Sequence of chain 2.A:
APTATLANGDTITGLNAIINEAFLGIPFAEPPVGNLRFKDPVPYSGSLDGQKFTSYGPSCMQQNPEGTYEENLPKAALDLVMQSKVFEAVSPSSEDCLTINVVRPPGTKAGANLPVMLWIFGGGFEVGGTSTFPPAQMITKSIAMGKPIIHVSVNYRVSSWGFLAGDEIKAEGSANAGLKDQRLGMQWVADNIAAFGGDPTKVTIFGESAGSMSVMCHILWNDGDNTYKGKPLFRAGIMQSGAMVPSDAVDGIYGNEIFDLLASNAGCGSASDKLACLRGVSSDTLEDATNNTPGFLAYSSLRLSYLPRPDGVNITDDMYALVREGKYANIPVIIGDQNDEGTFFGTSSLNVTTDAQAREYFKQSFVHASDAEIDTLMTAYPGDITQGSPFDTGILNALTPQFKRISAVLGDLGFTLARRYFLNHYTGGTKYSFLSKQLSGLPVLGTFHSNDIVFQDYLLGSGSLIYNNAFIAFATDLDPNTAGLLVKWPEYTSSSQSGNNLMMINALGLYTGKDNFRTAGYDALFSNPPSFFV

Binding-site contacts:
Ligand atom C12 contacts residue PHE381 of chain 2.A at 3.8 Å (hydrophobic).
Ligand atom C9 contacts residue PRO261 of chain 2.A at 3.8 Å (hydrophobic).
Ligand atom C2 contacts residue ALA225 of chain 2.A at 4.2 Å (hydrophobic).
Ligand atom C1 contacts residue PHE360 of chain 2.A at 3.9 Å (hydrophobic).
Ligand atom C4 contacts residue LEU319 of chain 2.A at 4.0 Å (hydrophobic).
Ligand atom S contacts residue SER224 of chain 2.A at 1.5 Å (h-bond).
Ligand atom C1 contacts residue SER224 of chain 2.A at 2.6 Å.
Ligand atom C3 contacts residue LEU319 of chain 2.A at 4.1 Å (hydrophobic).
Ligand atom C4 contacts residue MET228 of chain 2.A at 3.6 Å (hydrophobic).
Ligand atom C7 contacts residue LEU322 of chain 2.A at 3.9 Å (hydrophobic).
Ligand atom O2S contacts residue GLY139 of chain 2.A at 2.8 Å (h-bond).
Ligand atom C2 contacts residue SER224 of chain 2.A at 3.1 Å.
Ligand atom C12 contacts residue VAL549 of chain 2.A at 4.1 Å (hydrophobic).
Ligand atom C3 contacts residue LEU317 of chain 2.A at 4.1 Å (hydrophobic).
Ligand atom C1 contacts residue GLY139 of chain 2.A at 4.1 Å.
Ligand atom S contacts residue GLY139 of chain 2.A at 3.8 Å.
Ligand atom C6 contacts residue LEU322 of chain 2.A at 4.1 Å (hydrophobic).
Ligand atom O2S contacts residue GLY137 of chain 2.A at 4.0 Å.
Ligand atom C7 contacts residue LEU317 of chain 2.A at 3.4 Å (hydrophobic).
Ligand atom C8 contacts residue LEU317 of chain 2.A at 3.5 Å (hydrophobic).
Ligand atom C1 contacts residue PHE430 of chain 2.A at 3.9 Å (hydrophobic).
Ligand atom O2S contacts residue ALA225 of chain 2.A at 3.0 Å (h-bond).
Ligand atom O1S contacts residue PHE360 of chain 2.A at 3.7 Å.
Ligand atom O2S contacts residue GLY138 of chain 2.A at 3.0 Å (h-bond).
Ligand atom C9 contacts residue LEU317 of chain 2.A at 3.6 Å (hydrophobic).
Ligand atom C12 contacts residue ARG318 of chain 2.A at 4.0 Å.
Ligand atom C7 contacts residue PRO261 of chain 2.A at 4.2 Å (hydrophobic).
Ligand atom O1S contacts residue DSC1 of chain 2.G at 3.4 Å (h-bond).
Ligand atom C5 contacts residue LEU319 of chain 2.A at 3.7 Å (hydrophobic).
Ligand atom C11 contacts residue LEU317 of chain 2.A at 3.6 Å (hydrophobic).
Ligand atom C8 contacts residue PRO261 of chain 2.A at 4.1 Å (hydrophobic).
Ligand atom C2 contacts residue GLY139 of chain 2.A at 4.0 Å.
Ligand atom O2S contacts residue SER224 of chain 2.A at 2.4 Å (h-bond).
Ligand atom S contacts residue ALA225 of chain 2.A at 3.6 Å.
Ligand atom O1S contacts residue HIS464 of chain 2.A at 3.2 Å.
Ligand atom C12 contacts residue LEU317 of chain 2.A at 3.9 Å (hydrophobic).
Ligand atom C5 contacts residue LEU317 of chain 2.A at 3.9 Å (hydrophobic).
Ligand atom O1S contacts residue SER224 of chain 2.A at 2.4 Å (h-bond).
Ligand atom C10 contacts residue LEU428 of chain 2.A at 3.6 Å (hydrophobic).
Ligand atom C9 contacts residue VAL549 of chain 2.A at 4.0 Å (hydrophobic).

A small-molecule ligand and the protein it binds are described below.
Small molecule (SMILES): CCCCCCCCCCCCS(=O)(=O)[O-]